Sequence of chain 1.C:
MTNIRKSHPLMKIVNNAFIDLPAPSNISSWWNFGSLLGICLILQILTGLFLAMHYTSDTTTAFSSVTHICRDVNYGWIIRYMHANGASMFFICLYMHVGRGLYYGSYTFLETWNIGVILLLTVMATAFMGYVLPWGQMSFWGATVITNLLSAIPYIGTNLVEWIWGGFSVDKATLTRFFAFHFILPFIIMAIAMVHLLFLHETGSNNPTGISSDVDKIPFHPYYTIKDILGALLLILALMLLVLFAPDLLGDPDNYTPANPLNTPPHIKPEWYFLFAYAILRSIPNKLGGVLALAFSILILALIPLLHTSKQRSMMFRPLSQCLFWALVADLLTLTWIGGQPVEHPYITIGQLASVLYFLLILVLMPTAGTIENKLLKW

This small molecule binds to this protein.
Small molecule (SMILES): Cc1c(-c2ccc(Cc3ccc(OC(F)(F)F)cc3)cc2)[nH]c2ccccc2c1=O

Binding-site contacts:
Ligand atom C17 contacts residue SER35 of chain 1.C at 3.7 Å.
Ligand atom C20 contacts residue PHE220 of chain 1.C at 3.8 Å (hydrophobic).
Ligand atom O2 contacts residue HIS201 of chain 1.C at 2.5 Å (h-bond).
Ligand atom C6 contacts residue PHE18 of chain 1.C at 3.6 Å (hydrophobic).
Ligand atom C1 contacts residue LEU197 of chain 1.C at 3.8 Å (hydrophobic).
Ligand atom C19 contacts residue PHE220 of chain 1.C at 3.5 Å (hydrophobic).
Ligand atom C20 contacts residue ILE27 of chain 1.C at 3.8 Å (hydrophobic).
Ligand atom C22 contacts residue SER205 of chain 1.C at 3.8 Å.
Ligand atom C23 contacts residue PHE220 of chain 1.C at 3.4 Å (hydrophobic).
Ligand atom C3 contacts residue SER35 of chain 1.C at 3.9 Å.
Ligand atom C15 contacts residue ILE42 of chain 1.C at 3.8 Å (hydrophobic).
Ligand atom C14 contacts residue ILE42 of chain 1.C at 3.6 Å (hydrophobic).
Ligand atom C1 contacts residue PHE18 of chain 1.C at 3.5 Å (hydrophobic).
Ligand atom C5 contacts residue PHE18 of chain 1.C at 3.4 Å (hydrophobic).
Ligand atom C21 contacts residue SER205 of chain 1.C at 3.5 Å.
Ligand atom C12 contacts residue DMS1 of chain 1.U at 3.9 Å.
Ligand atom C4 contacts residue PHE18 of chain 1.C at 3.5 Å (hydrophobic).
Ligand atom C24 contacts residue HIS201 of chain 1.C at 3.7 Å.
Ligand atom C5 contacts residue SER35 of chain 1.C at 3.7 Å.
Ligand atom C17 contacts residue HEM1 of chain 1.O at 3.6 Å.
Ligand atom C20 contacts residue HEM1 of chain 1.O at 3.6 Å.
Ligand atom C22 contacts residue PHE220 of chain 1.C at 3.8 Å (hydrophobic).
Ligand atom O2 contacts residue LEU21 of chain 1.C at 3.5 Å.
Ligand atom C15 contacts residue DMS1 of chain 1.U at 3.8 Å.
Ligand atom N1 contacts residue PHE220 of chain 1.C at 3.5 Å.
Ligand atom N1 contacts residue SER35 of chain 1.C at 3.1 Å (h-bond).
Ligand atom C23 contacts residue HEM1 of chain 1.O at 3.8 Å.
Ligand atom C4 contacts residue SER35 of chain 1.C at 3.6 Å.
Ligand atom C19 contacts residue HEM1 of chain 1.O at 3.5 Å.
Ligand atom C14 contacts residue DMS1 of chain 1.U at 3.0 Å.
Ligand atom C1 contacts residue ALA17 of chain 1.C at 3.5 Å (hydrophobic).
Ligand atom C16 contacts residue SER35 of chain 1.C at 3.7 Å.
Ligand atom N1 contacts residue ASP228 of chain 1.C at 3.7 Å.
Ligand atom C18 contacts residue PHE220 of chain 1.C at 3.3 Å (hydrophobic).
Ligand atom C19 contacts residue SER35 of chain 1.C at 3.8 Å.
Ligand atom C6 contacts residue ASP228 of chain 1.C at 3.9 Å.
Ligand atom C5 contacts residue ASP228 of chain 1.C at 3.3 Å.
Ligand atom C18 contacts residue HEM1 of chain 1.O at 3.5 Å.
Ligand atom F3 contacts residue MET194 of chain 1.C at 3.7 Å.
Ligand atom C15 contacts residue GLY38 of chain 1.C at 3.8 Å.